This protein binds this small molecule.
Small molecule (SMILES): CCCc1nc(C)c2c(C)nc3ccc(OC)nc3n12

Binding-site contacts:
Ligand atom C1 contacts residue PHE283 of chain 1.C at 3.7 Å (hydrophobic).
Ligand atom C15 contacts residue ILE246 of chain 1.C at 3.6 Å (hydrophobic).
Ligand atom C1 contacts residue GLN280 of chain 1.C at 4.0 Å.
Ligand atom C10 contacts residue PHE283 of chain 1.C at 3.5 Å (hydrophobic).
Ligand atom C15 contacts residue VAL232 of chain 1.C at 4.1 Å (hydrophobic).
Ligand atom C15 contacts residue LEU229 of chain 1.C at 3.8 Å (hydrophobic).
Ligand atom C14 contacts residue GLN280 of chain 1.C at 3.5 Å.
Ligand atom C1 contacts residue ILE246 of chain 1.C at 3.9 Å (hydrophobic).
Ligand atom O19 contacts residue MET267 of chain 1.C at 3.9 Å.
Ligand atom N3 contacts residue PHE283 of chain 1.C at 3.5 Å.
Ligand atom N8 contacts residue PHE283 of chain 1.C at 3.4 Å.
Ligand atom C9 contacts residue PHE250 of chain 1.C at 3.9 Å (hydrophobic).
Ligand atom C14 contacts residue VAL232 of chain 1.C at 3.7 Å (hydrophobic).
Ligand atom C10 contacts residue GLN280 of chain 1.C at 3.7 Å.
Ligand atom C5 contacts residue PHE283 of chain 1.C at 3.5 Å (hydrophobic).
Ligand atom C20 contacts residue LEU189 of chain 1.C at 4.0 Å (hydrophobic).
Ligand atom C5 contacts residue GLN280 of chain 1.C at 3.8 Å.
Ligand atom N12 contacts residue TYR78 of chain 1.C at 4.2 Å.
Ligand atom N12 contacts residue LEU229 of chain 1.C at 3.6 Å.
Ligand atom C7 contacts residue PHE250 of chain 1.C at 3.7 Å (hydrophobic).
Ligand atom C6 contacts residue PHE283 of chain 1.C at 3.4 Å (hydrophobic).
Ligand atom C9 contacts residue MET267 of chain 1.C at 3.4 Å (hydrophobic).
Ligand atom N3 contacts residue GLN280 of chain 1.C at 3.0 Å (h-bond).
Ligand atom C18 contacts residue HIS79 of chain 1.C at 3.9 Å.
Ligand atom C16 contacts residue LEU189 of chain 1.C at 4.1 Å (hydrophobic).
Ligand atom C2 contacts residue ILE246 of chain 1.C at 3.8 Å (hydrophobic).
Ligand atom C10 contacts residue PHE250 of chain 1.C at 4.0 Å (hydrophobic).
Ligand atom C7 contacts residue MET267 of chain 1.C at 4.0 Å (hydrophobic).
Ligand atom C11 contacts residue LEU229 of chain 1.C at 4.0 Å (hydrophobic).
Ligand atom C2 contacts residue PHE283 of chain 1.C at 3.6 Å (hydrophobic).
Ligand atom C7 contacts residue PHE283 of chain 1.C at 3.6 Å (hydrophobic).
Ligand atom C6 contacts residue PHE250 of chain 1.C at 4.0 Å (hydrophobic).
Ligand atom N8 contacts residue PHE250 of chain 1.C at 3.8 Å.
Ligand atom N4 contacts residue PHE283 of chain 1.C at 3.5 Å.
Ligand atom C11 contacts residue PHE283 of chain 1.C at 4.0 Å (hydrophobic).
Ligand atom C13 contacts residue ILE246 of chain 1.C at 3.7 Å (hydrophobic).
Ligand atom C15 contacts residue SER231 of chain 1.C at 3.2 Å.
Ligand atom C14 contacts residue ILE246 of chain 1.C at 3.6 Å (hydrophobic).
Ligand atom C9 contacts residue PHE283 of chain 1.C at 3.5 Å (hydrophobic).
Ligand atom C15 contacts residue TYR78 of chain 1.C at 3.7 Å (hydrophobic).

Sequence of chain 1.C:
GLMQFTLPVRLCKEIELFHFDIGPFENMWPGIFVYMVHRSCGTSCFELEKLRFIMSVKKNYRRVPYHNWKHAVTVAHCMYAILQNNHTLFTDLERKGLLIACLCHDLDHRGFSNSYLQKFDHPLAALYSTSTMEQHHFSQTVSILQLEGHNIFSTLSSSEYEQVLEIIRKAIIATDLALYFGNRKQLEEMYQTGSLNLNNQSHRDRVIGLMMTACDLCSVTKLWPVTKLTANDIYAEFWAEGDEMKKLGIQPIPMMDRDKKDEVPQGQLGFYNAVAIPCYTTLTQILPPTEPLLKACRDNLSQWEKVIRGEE